Sequence of chain 1.C:
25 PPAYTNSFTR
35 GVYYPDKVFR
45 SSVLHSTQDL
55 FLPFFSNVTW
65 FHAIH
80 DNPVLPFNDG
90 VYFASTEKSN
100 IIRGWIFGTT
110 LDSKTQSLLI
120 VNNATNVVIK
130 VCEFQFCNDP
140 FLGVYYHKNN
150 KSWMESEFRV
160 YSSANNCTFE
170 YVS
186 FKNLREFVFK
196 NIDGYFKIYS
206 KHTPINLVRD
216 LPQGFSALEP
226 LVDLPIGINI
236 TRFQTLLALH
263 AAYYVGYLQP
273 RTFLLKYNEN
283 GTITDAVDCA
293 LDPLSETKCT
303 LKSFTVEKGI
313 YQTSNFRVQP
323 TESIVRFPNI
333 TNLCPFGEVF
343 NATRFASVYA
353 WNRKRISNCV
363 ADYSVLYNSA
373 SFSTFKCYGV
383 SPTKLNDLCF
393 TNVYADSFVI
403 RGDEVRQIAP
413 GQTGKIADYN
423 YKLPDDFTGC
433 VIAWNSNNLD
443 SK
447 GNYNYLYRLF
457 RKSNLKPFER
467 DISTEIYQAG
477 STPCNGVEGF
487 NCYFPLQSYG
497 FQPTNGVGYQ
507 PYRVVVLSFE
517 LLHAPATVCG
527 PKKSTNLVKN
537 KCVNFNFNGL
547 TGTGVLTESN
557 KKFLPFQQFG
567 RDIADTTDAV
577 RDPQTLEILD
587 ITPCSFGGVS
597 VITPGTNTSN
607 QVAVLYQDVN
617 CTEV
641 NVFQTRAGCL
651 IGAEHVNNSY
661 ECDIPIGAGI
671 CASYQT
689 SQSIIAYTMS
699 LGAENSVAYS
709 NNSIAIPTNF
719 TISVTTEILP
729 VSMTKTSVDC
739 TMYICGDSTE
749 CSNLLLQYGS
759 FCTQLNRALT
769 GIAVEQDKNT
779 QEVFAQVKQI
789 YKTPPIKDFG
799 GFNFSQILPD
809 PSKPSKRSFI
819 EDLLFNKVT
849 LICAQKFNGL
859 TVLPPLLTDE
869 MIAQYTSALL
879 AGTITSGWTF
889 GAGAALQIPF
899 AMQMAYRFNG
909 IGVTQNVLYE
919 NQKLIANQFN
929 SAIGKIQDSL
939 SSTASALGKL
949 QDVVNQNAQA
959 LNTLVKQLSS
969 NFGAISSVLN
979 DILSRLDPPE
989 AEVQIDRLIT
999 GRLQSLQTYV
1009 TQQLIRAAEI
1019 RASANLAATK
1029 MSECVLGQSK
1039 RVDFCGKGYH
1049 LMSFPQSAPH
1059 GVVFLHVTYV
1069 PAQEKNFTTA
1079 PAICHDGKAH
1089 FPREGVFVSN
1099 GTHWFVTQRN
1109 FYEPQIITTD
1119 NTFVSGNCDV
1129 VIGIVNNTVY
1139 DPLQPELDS

A protein and the small-molecule ligand that binds it are described below.
Small molecule (SMILES): CC(=O)N[C@@H]1[C@@H](O)[C@H](O)[C@@H](CO)O[C@H]1O

Binding-site contacts:
Ligand atom C7 contacts residue ASN125 of chain 1.C at 3.7 Å.
Ligand atom N2 contacts residue ASN122 of chain 1.C at 2.8 Å (h-bond).
Ligand atom C5 contacts residue PHE157 of chain 1.C at 4.5 Å (hydrophobic).
Ligand atom O5 contacts residue VAL120 of chain 1.C at 4.3 Å.
Ligand atom C4 contacts residue VAL127 of chain 1.C at 4.4 Å (hydrophobic).
Ligand atom O7 contacts residue ASN125 of chain 1.C at 3.2 Å.
Ligand atom C3 contacts residue VAL127 of chain 1.C at 4.3 Å (hydrophobic).
Ligand atom C1 contacts residue VAL127 of chain 1.C at 3.6 Å (hydrophobic).
Ligand atom O5 contacts residue PHE157 of chain 1.C at 3.9 Å.
Ligand atom C5 contacts residue VAL127 of chain 1.C at 3.5 Å (hydrophobic).
Ligand atom C6 contacts residue LYS129 of chain 1.C at 4.2 Å.
Ligand atom C6 contacts residue PHE157 of chain 1.C at 4.2 Å (hydrophobic).
Ligand atom O7 contacts residue ASN122 of chain 1.C at 2.8 Å (h-bond).
Ligand atom C1 contacts residue ASN122 of chain 1.C at 1.4 Å.
Ligand atom C8 contacts residue ALA123 of chain 1.C at 3.5 Å (hydrophobic).
Ligand atom O6 contacts residue VAL127 of chain 1.C at 3.2 Å.
Ligand atom O4 contacts residue VAL127 of chain 1.C at 4.5 Å.
Ligand atom C2 contacts residue ASN122 of chain 1.C at 2.4 Å.
Ligand atom C8 contacts residue ASN122 of chain 1.C at 3.2 Å.
Ligand atom C3 contacts residue ASN122 of chain 1.C at 3.8 Å.
Ligand atom C7 contacts residue VAL127 of chain 1.C at 4.4 Å (hydrophobic).
Ligand atom C4 contacts residue ASN122 of chain 1.C at 4.2 Å.
Ligand atom C2 contacts residue VAL127 of chain 1.C at 4.5 Å (hydrophobic).
Ligand atom C5 contacts residue ASN122 of chain 1.C at 3.7 Å.
Ligand atom C7 contacts residue ASN122 of chain 1.C at 3.0 Å.
Ligand atom C6 contacts residue VAL127 of chain 1.C at 3.6 Å (hydrophobic).
Ligand atom C8 contacts residue ASN125 of chain 1.C at 3.1 Å.
Ligand atom O7 contacts residue VAL127 of chain 1.C at 3.3 Å.
Ligand atom O6 contacts residue LYS129 of chain 1.C at 3.4 Å (salt-bridge).
Ligand atom O5 contacts residue ASN122 of chain 1.C at 2.4 Å (h-bond).
Ligand atom O5 contacts residue VAL127 of chain 1.C at 3.9 Å.